Sequence of chain 1.A:
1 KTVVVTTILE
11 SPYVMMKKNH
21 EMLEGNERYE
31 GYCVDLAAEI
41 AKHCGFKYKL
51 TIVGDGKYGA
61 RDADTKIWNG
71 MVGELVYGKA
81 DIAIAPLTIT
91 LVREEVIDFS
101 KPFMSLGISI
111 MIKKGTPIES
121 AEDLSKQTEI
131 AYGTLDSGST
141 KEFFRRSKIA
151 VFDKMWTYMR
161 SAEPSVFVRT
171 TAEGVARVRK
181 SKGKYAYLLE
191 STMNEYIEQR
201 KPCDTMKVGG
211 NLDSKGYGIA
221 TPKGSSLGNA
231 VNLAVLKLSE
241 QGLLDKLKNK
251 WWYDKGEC

The small molecule below binds the protein below.
Small molecule (SMILES): N[C@@H](CCC(=O)O)C(=O)O

Binding-site contacts:
Ligand atom OE1 contacts residue THR140 of chain 1.A at 2.6 Å (h-bond).
Ligand atom N contacts residue TYR217 of chain 1.A at 3.4 Å.
Ligand atom C contacts residue SER139 of chain 1.A at 3.2 Å.
Ligand atom C contacts residue TYR58 of chain 1.A at 3.6 Å (hydrophobic).
Ligand atom CB contacts residue LEU135 of chain 1.A at 3.8 Å (hydrophobic).
Ligand atom OE2 contacts residue SER139 of chain 1.A at 3.3 Å (h-bond).
Ligand atom OE1 contacts residue GLU190 of chain 1.A at 3.5 Å.
Ligand atom O contacts residue GLY138 of chain 1.A at 3.4 Å.
Ligand atom OXT contacts residue SER139 of chain 1.A at 3.9 Å.
Ligand atom N contacts residue TYR58 of chain 1.A at 3.9 Å.
Ligand atom CA contacts residue GLU190 of chain 1.A at 3.1 Å.
Ligand atom O contacts residue ARG93 of chain 1.A at 2.5 Å (salt-bridge).
Ligand atom O contacts residue SER139 of chain 1.A at 2.7 Å (h-bond).
Ligand atom OE1 contacts residue LEU189 of chain 1.A at 3.9 Å.
Ligand atom CG contacts residue LEU135 of chain 1.A at 3.4 Å (hydrophobic).
Ligand atom CD contacts residue GLU190 of chain 1.A at 3.7 Å.
Ligand atom O contacts residue TYR58 of chain 1.A at 3.5 Å.
Ligand atom OE2 contacts residue THR140 of chain 1.A at 2.9 Å (h-bond).
Ligand atom CB contacts residue GLU190 of chain 1.A at 3.8 Å.
Ligand atom OXT contacts residue TYR58 of chain 1.A at 3.7 Å.
Ligand atom CD contacts residue THR140 of chain 1.A at 3.0 Å.
Ligand atom C contacts residue ARG93 of chain 1.A at 3.2 Å.
Ligand atom CB contacts residue TYR58 of chain 1.A at 3.3 Å (hydrophobic).
Ligand atom OXT contacts residue PRO86 of chain 1.A at 3.6 Å (h-bond).
Ligand atom CA contacts residue PRO86 of chain 1.A at 3.7 Å (hydrophobic).
Ligand atom OE2 contacts residue GLY138 of chain 1.A at 3.4 Å.
Ligand atom OXT contacts residue THR88 of chain 1.A at 2.6 Å (h-bond).
Ligand atom C contacts residue PRO86 of chain 1.A at 4.1 Å (hydrophobic).
Ligand atom OXT contacts residue ARG93 of chain 1.A at 2.5 Å (salt-bridge).
Ligand atom N contacts residue THR88 of chain 1.A at 2.9 Å (h-bond).
Ligand atom OXT contacts residue LEU87 of chain 1.A at 3.4 Å.
Ligand atom C contacts residue THR88 of chain 1.A at 3.3 Å.
Ligand atom CA contacts residue THR88 of chain 1.A at 3.1 Å.
Ligand atom CA contacts residue SER139 of chain 1.A at 3.4 Å.
Ligand atom N contacts residue GLU190 of chain 1.A at 2.6 Å (salt-bridge).
Ligand atom CD contacts residue LEU135 of chain 1.A at 3.9 Å (hydrophobic).
Ligand atom N contacts residue PRO86 of chain 1.A at 2.5 Å (h-bond).
Ligand atom CG contacts residue GLU190 of chain 1.A at 3.4 Å.
Ligand atom CA contacts residue TYR58 of chain 1.A at 4.1 Å (hydrophobic).
Ligand atom CG contacts residue TYR58 of chain 1.A at 4.1 Å (hydrophobic).